Sequence of chain 1.A:
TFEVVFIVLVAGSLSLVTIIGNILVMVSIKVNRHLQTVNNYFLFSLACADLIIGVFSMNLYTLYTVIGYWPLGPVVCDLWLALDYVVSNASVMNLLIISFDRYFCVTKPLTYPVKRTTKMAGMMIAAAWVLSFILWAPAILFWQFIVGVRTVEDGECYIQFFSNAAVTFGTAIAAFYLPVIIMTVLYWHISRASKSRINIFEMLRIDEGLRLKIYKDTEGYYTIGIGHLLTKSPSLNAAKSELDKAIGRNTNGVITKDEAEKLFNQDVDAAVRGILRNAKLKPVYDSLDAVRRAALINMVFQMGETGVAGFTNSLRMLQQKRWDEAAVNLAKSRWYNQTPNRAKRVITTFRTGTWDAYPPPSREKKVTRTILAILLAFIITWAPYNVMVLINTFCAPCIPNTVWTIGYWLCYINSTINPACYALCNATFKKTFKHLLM

This protein binds this small molecule.
Small molecule (SMILES): OC[C@H]1O[C@@H](O)[C@H](O)[C@@H](O)[C@@H]1O

Binding-site contacts:
Ligand atom C6 contacts residue PHE320 of chain 1.A at 4.0 Å (hydrophobic).
Ligand atom O3 contacts residue HIS247 of chain 1.A at 3.1 Å.
Ligand atom O6 contacts residue ALA290 of chain 1.A at 3.1 Å.
Ligand atom O6 contacts residue VAL319 of chain 1.A at 4.0 Å.
Ligand atom C6 contacts residue ASP286 of chain 1.A at 3.7 Å.
Ligand atom O5 contacts residue ASP286 of chain 1.A at 4.1 Å.
Ligand atom C3 contacts residue LEU248 of chain 1.A at 4.2 Å (hydrophobic).
Ligand atom O1 contacts residue HIS247 of chain 1.A at 4.4 Å.
Ligand atom C3 contacts residue HIS247 of chain 1.A at 4.2 Å.
Ligand atom O2 contacts residue HIS247 of chain 1.A at 3.1 Å.
Ligand atom O2 contacts residue LEU248 of chain 1.A at 3.8 Å.
Ligand atom O2 contacts residue ASP286 of chain 1.A at 4.0 Å.
Ligand atom O3 contacts residue ASP286 of chain 1.A at 4.2 Å.
Ligand atom C2 contacts residue HIS247 of chain 1.A at 3.5 Å.
Ligand atom O6 contacts residue ALA289 of chain 1.A at 4.5 Å.
Ligand atom O3 contacts residue LEU248 of chain 1.A at 3.3 Å (h-bond).
Ligand atom C2 contacts residue ASP286 of chain 1.A at 3.3 Å.
Ligand atom C4 contacts residue PHE320 of chain 1.A at 3.9 Å (hydrophobic).
Ligand atom O4 contacts residue GLY246 of chain 1.A at 4.1 Å.
Ligand atom O3 contacts residue GLY246 of chain 1.A at 2.9 Å (h-bond).
Ligand atom C3 contacts residue ASP286 of chain 1.A at 4.3 Å.
Ligand atom C5 contacts residue ASP286 of chain 1.A at 4.4 Å.
Ligand atom O3 contacts residue PHE320 of chain 1.A at 4.4 Å.
Ligand atom C3 contacts residue GLY246 of chain 1.A at 4.2 Å.
Ligand atom O4 contacts residue PHE320 of chain 1.A at 3.2 Å.
Ligand atom O1 contacts residue ASP286 of chain 1.A at 3.5 Å (salt-bridge).
Ligand atom C4 contacts residue ASP286 of chain 1.A at 3.9 Å.
Ligand atom C6 contacts residue ALA290 of chain 1.A at 3.6 Å (hydrophobic).
Ligand atom C1 contacts residue ASP286 of chain 1.A at 3.8 Å.
Ligand atom O6 contacts residue ASP286 of chain 1.A at 3.8 Å.